Sequence of chain 54.C:
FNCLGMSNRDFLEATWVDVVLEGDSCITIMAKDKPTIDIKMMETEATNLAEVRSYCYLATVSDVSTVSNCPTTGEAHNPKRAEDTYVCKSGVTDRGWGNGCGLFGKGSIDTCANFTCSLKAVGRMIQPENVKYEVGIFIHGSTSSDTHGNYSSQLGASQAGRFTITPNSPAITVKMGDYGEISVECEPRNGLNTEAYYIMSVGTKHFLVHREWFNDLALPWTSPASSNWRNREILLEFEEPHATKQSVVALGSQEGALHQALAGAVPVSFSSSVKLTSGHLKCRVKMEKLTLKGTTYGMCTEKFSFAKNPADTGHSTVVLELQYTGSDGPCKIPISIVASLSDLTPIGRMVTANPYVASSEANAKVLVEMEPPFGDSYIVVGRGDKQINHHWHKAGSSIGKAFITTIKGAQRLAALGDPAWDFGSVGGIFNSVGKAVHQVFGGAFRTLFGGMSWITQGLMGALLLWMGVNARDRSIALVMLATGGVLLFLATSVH

Binding-site contacts:
Ligand atom N2 contacts residue ASN154 of chain 54.C at 2.9 Å (h-bond).
Ligand atom O5 contacts residue SER157 of chain 54.C at 3.8 Å.
Ligand atom C7 contacts residue ASN154 of chain 54.C at 4.0 Å.
Ligand atom C2 contacts residue ASN154 of chain 54.C at 2.4 Å.
Ligand atom C4 contacts residue ASN154 of chain 54.C at 4.2 Å.
Ligand atom C5 contacts residue ASN154 of chain 54.C at 3.7 Å.
Ligand atom C3 contacts residue ASN154 of chain 54.C at 3.8 Å.
Ligand atom O5 contacts residue ASN154 of chain 54.C at 2.4 Å (h-bond).
Ligand atom C8 contacts residue ASN154 of chain 54.C at 4.2 Å.
Ligand atom C1 contacts residue SER157 of chain 54.C at 3.9 Å.
Ligand atom C1 contacts residue ASN154 of chain 54.C at 1.4 Å.

This small molecule binds to this protein.
Small molecule (SMILES): CC(=O)N[C@@H]1[C@@H](O)[C@H](O)[C@@H](CO)O[C@H]1O